Sequence of chain 1.B:
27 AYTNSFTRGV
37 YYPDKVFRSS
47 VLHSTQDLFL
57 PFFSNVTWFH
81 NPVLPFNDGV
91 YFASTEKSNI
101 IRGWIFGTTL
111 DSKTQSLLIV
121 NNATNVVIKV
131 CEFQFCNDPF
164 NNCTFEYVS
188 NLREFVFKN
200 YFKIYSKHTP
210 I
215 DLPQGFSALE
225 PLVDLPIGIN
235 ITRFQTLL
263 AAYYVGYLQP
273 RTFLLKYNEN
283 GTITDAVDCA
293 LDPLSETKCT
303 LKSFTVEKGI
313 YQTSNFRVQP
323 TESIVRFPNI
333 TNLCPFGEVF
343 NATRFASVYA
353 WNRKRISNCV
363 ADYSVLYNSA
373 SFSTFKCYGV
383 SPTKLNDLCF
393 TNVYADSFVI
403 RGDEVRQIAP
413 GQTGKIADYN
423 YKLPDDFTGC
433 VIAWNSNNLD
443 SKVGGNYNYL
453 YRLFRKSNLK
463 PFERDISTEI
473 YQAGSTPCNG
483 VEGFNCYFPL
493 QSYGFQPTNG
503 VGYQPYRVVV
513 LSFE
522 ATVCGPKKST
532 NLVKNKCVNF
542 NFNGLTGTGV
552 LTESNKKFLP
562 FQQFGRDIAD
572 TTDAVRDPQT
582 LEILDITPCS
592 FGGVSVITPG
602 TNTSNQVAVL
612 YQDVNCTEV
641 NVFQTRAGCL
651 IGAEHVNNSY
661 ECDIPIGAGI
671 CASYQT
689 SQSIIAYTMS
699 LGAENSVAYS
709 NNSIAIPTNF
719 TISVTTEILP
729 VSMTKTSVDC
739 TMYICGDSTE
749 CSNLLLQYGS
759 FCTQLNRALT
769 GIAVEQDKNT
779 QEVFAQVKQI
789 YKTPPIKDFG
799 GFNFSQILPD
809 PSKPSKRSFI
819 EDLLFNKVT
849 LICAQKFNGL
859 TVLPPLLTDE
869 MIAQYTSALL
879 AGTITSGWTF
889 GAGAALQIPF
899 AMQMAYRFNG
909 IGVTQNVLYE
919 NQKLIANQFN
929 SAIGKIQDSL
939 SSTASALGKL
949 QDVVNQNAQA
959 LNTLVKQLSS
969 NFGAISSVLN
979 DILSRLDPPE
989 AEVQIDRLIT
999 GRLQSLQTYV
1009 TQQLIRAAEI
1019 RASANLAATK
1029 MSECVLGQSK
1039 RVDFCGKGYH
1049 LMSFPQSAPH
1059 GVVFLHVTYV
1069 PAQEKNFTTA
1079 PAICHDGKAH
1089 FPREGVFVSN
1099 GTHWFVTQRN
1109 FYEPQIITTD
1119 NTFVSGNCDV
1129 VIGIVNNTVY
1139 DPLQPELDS

Binding-site contacts:
Ligand atom O5 contacts residue ASN1134 of chain 1.B at 2.4 Å (h-bond).
Ligand atom C3 contacts residue ASN1134 of chain 1.B at 3.8 Å.
Ligand atom C8 contacts residue ILE1132 of chain 1.B at 4.1 Å (hydrophobic).
Ligand atom C1 contacts residue ASN1134 of chain 1.B at 1.4 Å.
Ligand atom C5 contacts residue ASN1134 of chain 1.B at 3.7 Å.
Ligand atom N2 contacts residue ASN1134 of chain 1.B at 2.9 Å (h-bond).
Ligand atom C4 contacts residue ASN1134 of chain 1.B at 4.2 Å.
Ligand atom O7 contacts residue ASN1134 of chain 1.B at 4.0 Å.
Ligand atom C2 contacts residue ASN1134 of chain 1.B at 2.5 Å.
Ligand atom C7 contacts residue ASN1134 of chain 1.B at 3.7 Å.

A protein and the small-molecule ligand that binds it are described below.
Small molecule (SMILES): CC(=O)N[C@H]1[C@H](O[C@H]2[C@H](O)[C@@H](NC(C)=O)CO[C@@H]2CO)O[C@H](CO)[C@@H](O)[C@@H]1O